Binding-site contacts:
Ligand atom CG contacts residue ALA178 of chain 1.O at 4.0 Å (hydrophobic).
Ligand atom O contacts residue ARG134 of chain 1.P at 4.1 Å.
Ligand atom CB contacts residue ARG160 of chain 1.O at 4.1 Å.
Ligand atom O contacts residue LYS133 of chain 1.P at 4.5 Å.
Ligand atom CG contacts residue DGL1 of chain 1.UB at 4.1 Å.
Ligand atom O contacts residue ALA132 of chain 1.P at 3.1 Å.
Ligand atom N contacts residue DGL1 of chain 1.UB at 3.3 Å (h-bond).
Ligand atom CG contacts residue ARG159 of chain 1.O at 4.0 Å.
Ligand atom CB contacts residue DGL1 of chain 1.PB at 2.6 Å.
Ligand atom C contacts residue ARG134 of chain 1.P at 4.1 Å.
Ligand atom O contacts residue ARG144 of chain 1.P at 2.9 Å (salt-bridge).
Ligand atom CB contacts residue ARG159 of chain 1.O at 4.5 Å.
Ligand atom OXT contacts residue ARG134 of chain 1.P at 3.5 Å.
Ligand atom C contacts residue ARG144 of chain 1.P at 3.3 Å.
Ligand atom CA contacts residue DGL1 of chain 1.PB at 3.1 Å.
Ligand atom CA contacts residue DGL1 of chain 1.UB at 3.3 Å.
Ligand atom OXT contacts residue ARG144 of chain 1.P at 3.2 Å (salt-bridge).
Ligand atom O contacts residue DGL1 of chain 1.UB at 4.2 Å.
Ligand atom CG contacts residue DGL1 of chain 1.PB at 1.5 Å.
Ligand atom C contacts residue DGL1 of chain 1.PB at 3.9 Å.
Ligand atom CB contacts residue DGL1 of chain 1.UB at 4.3 Å.
Ligand atom N contacts residue ALA178 of chain 1.O at 3.8 Å.
Ligand atom C contacts residue DGL1 of chain 1.UB at 4.3 Å.
Ligand atom C contacts residue ALA132 of chain 1.P at 4.2 Å (hydrophobic).
Ligand atom O contacts residue DGL1 of chain 1.PB at 4.2 Å.
Ligand atom N contacts residue ALA132 of chain 1.P at 3.6 Å.
Ligand atom N contacts residue DGL1 of chain 1.PB at 4.0 Å.
Ligand atom OXT contacts residue ARG160 of chain 1.O at 4.2 Å.
Ligand atom CA contacts residue ARG144 of chain 1.P at 4.4 Å.

The protein below binds the small molecule below.
Small molecule (SMILES): N[C@@H](CC(=O)O)C(=O)O

Sequence of chain 1.O:
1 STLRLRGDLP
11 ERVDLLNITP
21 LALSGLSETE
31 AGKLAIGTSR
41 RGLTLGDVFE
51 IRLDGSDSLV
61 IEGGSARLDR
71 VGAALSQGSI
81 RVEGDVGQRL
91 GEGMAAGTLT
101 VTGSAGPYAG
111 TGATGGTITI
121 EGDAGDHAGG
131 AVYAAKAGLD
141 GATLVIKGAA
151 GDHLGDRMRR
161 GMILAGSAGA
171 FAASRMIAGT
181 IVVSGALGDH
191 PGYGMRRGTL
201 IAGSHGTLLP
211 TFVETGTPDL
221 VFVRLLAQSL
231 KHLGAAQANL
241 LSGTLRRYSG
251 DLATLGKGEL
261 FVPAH

Sequence of chain 1.P:
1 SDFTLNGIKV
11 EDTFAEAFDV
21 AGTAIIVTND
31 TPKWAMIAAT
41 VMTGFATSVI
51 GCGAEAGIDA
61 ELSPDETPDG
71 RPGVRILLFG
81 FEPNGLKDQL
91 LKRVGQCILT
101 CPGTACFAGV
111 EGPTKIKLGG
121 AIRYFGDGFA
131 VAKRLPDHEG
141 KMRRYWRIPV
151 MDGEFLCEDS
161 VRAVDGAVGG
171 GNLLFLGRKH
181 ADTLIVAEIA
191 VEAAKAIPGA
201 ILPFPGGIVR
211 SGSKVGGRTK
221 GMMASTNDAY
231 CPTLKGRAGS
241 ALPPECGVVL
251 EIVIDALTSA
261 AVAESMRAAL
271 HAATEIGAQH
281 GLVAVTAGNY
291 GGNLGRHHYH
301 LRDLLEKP